Binding-site contacts:
Ligand atom N20 contacts residue PHE147 of chain 54.A at 3.4 Å.
Ligand atom C08 contacts residue ALA117 of chain 54.A at 3.8 Å (hydrophobic).
Ligand atom C21 contacts residue ILE182 of chain 54.A at 3.4 Å (hydrophobic).
Ligand atom N20 contacts residue ILE184 of chain 54.A at 3.8 Å.
Ligand atom C22 contacts residue ALA169 of chain 54.A at 3.5 Å (hydrophobic).
Ligand atom C13 contacts residue ILE119 of chain 54.A at 3.4 Å (hydrophobic).
Ligand atom F26 contacts residue ALA145 of chain 54.A at 2.9 Å.
Ligand atom C29 contacts residue SER194 of chain 54.A at 3.5 Å.
Ligand atom C22 contacts residue PHE147 of chain 54.A at 3.8 Å (hydrophobic).
Ligand atom C21 contacts residue PHE147 of chain 54.A at 3.8 Å (hydrophobic).
Ligand atom C29 contacts residue VAL195 of chain 54.A at 3.4 Å (hydrophobic).
Ligand atom F26 contacts residue ALA169 of chain 54.A at 2.5 Å.
Ligand atom C04 contacts residue TYR193 of chain 54.A at 3.8 Å (hydrophobic).
Ligand atom C08 contacts residue MET241 of chain 54.A at 3.6 Å (hydrophobic).
Ligand atom N20 contacts residue ILE182 of chain 54.A at 3.3 Å.
Ligand atom O01 contacts residue PHE115 of chain 54.A at 3.5 Å.
Ligand atom N28 contacts residue TYR193 of chain 54.A at 3.4 Å.
Ligand atom C14 contacts residue ILE119 of chain 54.A at 3.6 Å (hydrophobic).
Ligand atom O01 contacts residue THR97 of chain 54.A at 3.6 Å.
Ligand atom F26 contacts residue PHE147 of chain 54.A at 2.6 Å.
Ligand atom C16 contacts residue ILE184 of chain 54.A at 3.2 Å (hydrophobic).
Ligand atom N02 contacts residue THR97 of chain 54.A at 3.4 Å.
Ligand atom N19 contacts residue LEU220 of chain 54.A at 3.1 Å.
Ligand atom F26 contacts residue MET146 of chain 54.A at 3.2 Å.
Ligand atom O23 contacts residue LEU220 of chain 54.A at 3.2 Å.
Ligand atom C30 contacts residue PHE115 of chain 54.A at 3.6 Å (hydrophobic).
Ligand atom C30 contacts residue TYR193 of chain 54.A at 3.8 Å (hydrophobic).
Ligand atom N02 contacts residue PHE115 of chain 54.A at 3.6 Å.
Ligand atom F25 contacts residue ALA145 of chain 54.A at 3.0 Å.
Ligand atom C29 contacts residue TYR193 of chain 54.A at 3.5 Å (hydrophobic).
Ligand atom F24 contacts residue ILE182 of chain 54.A at 3.6 Å.
Ligand atom C12 contacts residue ILE119 of chain 54.A at 3.4 Å (hydrophobic).
Ligand atom O10 contacts residue ILE95 of chain 54.A at 3.3 Å.
Ligand atom C06 contacts residue TYR193 of chain 54.A at 3.8 Å (hydrophobic).
Ligand atom C07 contacts residue TYR193 of chain 54.A at 3.6 Å (hydrophobic).
Ligand atom F25 contacts residue VAL171 of chain 54.A at 3.1 Å.
Ligand atom C05 contacts residue TYR193 of chain 54.A at 3.3 Å (hydrophobic).
Ligand atom C17 contacts residue ILE184 of chain 54.A at 3.4 Å (hydrophobic).
Ligand atom F24 contacts residue ALA169 of chain 54.A at 3.3 Å.
Ligand atom C22 contacts residue ALA145 of chain 54.A at 3.6 Å (hydrophobic).

Sequence of chain 54.A:
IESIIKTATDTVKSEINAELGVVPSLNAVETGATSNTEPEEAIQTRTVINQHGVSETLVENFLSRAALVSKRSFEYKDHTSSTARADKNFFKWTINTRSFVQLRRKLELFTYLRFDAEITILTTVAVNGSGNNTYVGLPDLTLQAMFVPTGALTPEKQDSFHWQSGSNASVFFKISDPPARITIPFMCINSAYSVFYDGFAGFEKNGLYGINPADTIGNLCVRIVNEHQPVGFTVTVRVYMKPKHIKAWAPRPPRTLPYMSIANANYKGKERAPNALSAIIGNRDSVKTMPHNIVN

This small molecule binds to this protein.
Small molecule (SMILES): Cc1cc(-c2noc(C(F)(F)F)n2)ccc1OCCCc1cc(C(=O)N(C)C)no1

Sequence of chain 54.B:
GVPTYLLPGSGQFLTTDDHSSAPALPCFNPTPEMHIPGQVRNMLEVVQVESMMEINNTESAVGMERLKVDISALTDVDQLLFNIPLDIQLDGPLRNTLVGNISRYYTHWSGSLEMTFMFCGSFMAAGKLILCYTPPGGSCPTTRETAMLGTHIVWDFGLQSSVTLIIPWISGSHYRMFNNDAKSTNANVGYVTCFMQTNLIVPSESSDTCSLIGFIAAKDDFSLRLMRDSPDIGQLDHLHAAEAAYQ